Sequence of chain 1.A:
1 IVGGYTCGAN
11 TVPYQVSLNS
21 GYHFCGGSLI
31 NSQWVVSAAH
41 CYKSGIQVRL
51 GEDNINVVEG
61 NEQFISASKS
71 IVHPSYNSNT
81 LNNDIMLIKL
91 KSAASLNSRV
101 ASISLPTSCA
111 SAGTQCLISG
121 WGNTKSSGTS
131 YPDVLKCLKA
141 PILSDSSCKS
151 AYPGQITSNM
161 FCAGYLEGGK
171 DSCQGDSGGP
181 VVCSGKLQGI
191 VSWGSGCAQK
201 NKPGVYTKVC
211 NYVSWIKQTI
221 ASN

This small molecule binds to this protein.
Small molecule (SMILES): [H]/N=C(/N)c1ccc(C=O)cc1

Binding-site contacts:
Ligand atom C4 contacts residue VAL191 of chain 1.A at 3.7 Å (hydrophobic).
Ligand atom C1 contacts residue ASP171 of chain 1.A at 3.5 Å.
Ligand atom C7 contacts residue GLY194 of chain 1.A at 4.0 Å.
Ligand atom C1 contacts residue SER172 of chain 1.A at 3.2 Å.
Ligand atom C6 contacts residue GLN174 of chain 1.A at 4.0 Å.
Ligand atom C8 contacts residue GLN174 of chain 1.A at 4.1 Å.
Ligand atom C4 contacts residue TRP193 of chain 1.A at 4.0 Å (hydrophobic).
Ligand atom O contacts residue SER177 of chain 1.A at 3.8 Å.
Ligand atom N1 contacts residue ASP171 of chain 1.A at 2.9 Å (salt-bridge).
Ligand atom C1 contacts residue TRP193 of chain 1.A at 3.9 Å (hydrophobic).
Ligand atom C3 contacts residue TRP193 of chain 1.A at 3.9 Å (hydrophobic).
Ligand atom N2 contacts residue GLY194 of chain 1.A at 3.8 Å.
Ligand atom C4 contacts residue SER177 of chain 1.A at 4.1 Å.
Ligand atom N1 contacts residue SER172 of chain 1.A at 2.9 Å (h-bond).
Ligand atom C2 contacts residue SER172 of chain 1.A at 3.9 Å.
Ligand atom C8 contacts residue GLY196 of chain 1.A at 3.4 Å.
Ligand atom C6 contacts residue SER192 of chain 1.A at 4.0 Å.
Ligand atom C7 contacts residue GLN174 of chain 1.A at 3.2 Å.
Ligand atom C8 contacts residue TRP193 of chain 1.A at 3.9 Å (hydrophobic).
Ligand atom C5 contacts residue GLN174 of chain 1.A at 4.0 Å.
Ligand atom C6 contacts residue SER177 of chain 1.A at 3.2 Å.
Ligand atom C2 contacts residue CYS173 of chain 1.A at 4.1 Å (hydrophobic).
Ligand atom C1 contacts residue GLY194 of chain 1.A at 4.0 Å.
Ligand atom C2 contacts residue GLY194 of chain 1.A at 3.7 Å.
Ligand atom C3 contacts residue VAL191 of chain 1.A at 3.8 Å (hydrophobic).
Ligand atom N2 contacts residue ASP171 of chain 1.A at 2.8 Å (salt-bridge).
Ligand atom N1 contacts residue TRP193 of chain 1.A at 3.9 Å.
Ligand atom O contacts residue GLN174 of chain 1.A at 3.2 Å (h-bond).
Ligand atom N2 contacts residue GLY196 of chain 1.A at 3.0 Å (h-bond).
Ligand atom C8 contacts residue GLY194 of chain 1.A at 3.5 Å.
Ligand atom C5 contacts residue TRP193 of chain 1.A at 4.1 Å (hydrophobic).
Ligand atom C2 contacts residue GLY196 of chain 1.A at 4.1 Å.
Ligand atom N2 contacts residue SER172 of chain 1.A at 3.4 Å (h-bond).
Ligand atom C3 contacts residue SER172 of chain 1.A at 3.8 Å.
Ligand atom C4 contacts residue CYS173 of chain 1.A at 4.0 Å (hydrophobic).
Ligand atom N2 contacts residue CYS197 of chain 1.A at 3.8 Å.
Ligand atom C4 contacts residue SER192 of chain 1.A at 3.9 Å.
Ligand atom N1 contacts residue GLY204 of chain 1.A at 3.3 Å.
Ligand atom C1 contacts residue GLY196 of chain 1.A at 3.9 Å.
Ligand atom C2 contacts residue TRP193 of chain 1.A at 3.7 Å (hydrophobic).